The small molecule below binds the protein below.
Small molecule (SMILES): CC(=O)N[C@@H]1[C@@H](O)[C@H](O)[C@@H](CO)O[C@H]1O

Sequence of chain 1.A:
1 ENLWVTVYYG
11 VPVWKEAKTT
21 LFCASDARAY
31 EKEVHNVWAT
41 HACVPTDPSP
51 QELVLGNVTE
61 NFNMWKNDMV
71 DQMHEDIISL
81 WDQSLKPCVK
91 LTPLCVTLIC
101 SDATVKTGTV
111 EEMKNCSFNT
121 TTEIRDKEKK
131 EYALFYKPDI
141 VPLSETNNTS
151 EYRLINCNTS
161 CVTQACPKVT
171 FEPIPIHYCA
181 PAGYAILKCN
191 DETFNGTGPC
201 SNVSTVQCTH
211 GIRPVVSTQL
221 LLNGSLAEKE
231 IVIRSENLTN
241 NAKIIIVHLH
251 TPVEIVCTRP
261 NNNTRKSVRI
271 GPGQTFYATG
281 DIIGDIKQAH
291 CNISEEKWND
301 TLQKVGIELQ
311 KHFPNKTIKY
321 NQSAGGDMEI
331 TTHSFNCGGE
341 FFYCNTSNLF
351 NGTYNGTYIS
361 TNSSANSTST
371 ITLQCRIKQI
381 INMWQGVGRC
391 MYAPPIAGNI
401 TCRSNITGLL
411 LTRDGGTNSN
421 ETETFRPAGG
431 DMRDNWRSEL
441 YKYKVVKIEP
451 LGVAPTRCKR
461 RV

Binding-site contacts:
Ligand atom C5 contacts residue ASN321 of chain 1.A at 3.7 Å.
Ligand atom N2 contacts residue LYS319 of chain 1.A at 3.9 Å.
Ligand atom C2 contacts residue ASN321 of chain 1.A at 2.3 Å.
Ligand atom O5 contacts residue ASN321 of chain 1.A at 2.5 Å (h-bond).
Ligand atom C3 contacts residue ASN321 of chain 1.A at 3.7 Å.
Ligand atom C1 contacts residue ASN321 of chain 1.A at 1.4 Å.
Ligand atom C7 contacts residue ASN321 of chain 1.A at 3.6 Å.
Ligand atom C4 contacts residue ASN321 of chain 1.A at 4.2 Å.
Ligand atom C8 contacts residue TYR320 of chain 1.A at 4.5 Å (hydrophobic).
Ligand atom O7 contacts residue ASN321 of chain 1.A at 3.3 Å (h-bond).
Ligand atom N2 contacts residue ASN321 of chain 1.A at 2.7 Å (h-bond).
Ligand atom C8 contacts residue LYS319 of chain 1.A at 3.9 Å.